Sequence of chain 1.A:
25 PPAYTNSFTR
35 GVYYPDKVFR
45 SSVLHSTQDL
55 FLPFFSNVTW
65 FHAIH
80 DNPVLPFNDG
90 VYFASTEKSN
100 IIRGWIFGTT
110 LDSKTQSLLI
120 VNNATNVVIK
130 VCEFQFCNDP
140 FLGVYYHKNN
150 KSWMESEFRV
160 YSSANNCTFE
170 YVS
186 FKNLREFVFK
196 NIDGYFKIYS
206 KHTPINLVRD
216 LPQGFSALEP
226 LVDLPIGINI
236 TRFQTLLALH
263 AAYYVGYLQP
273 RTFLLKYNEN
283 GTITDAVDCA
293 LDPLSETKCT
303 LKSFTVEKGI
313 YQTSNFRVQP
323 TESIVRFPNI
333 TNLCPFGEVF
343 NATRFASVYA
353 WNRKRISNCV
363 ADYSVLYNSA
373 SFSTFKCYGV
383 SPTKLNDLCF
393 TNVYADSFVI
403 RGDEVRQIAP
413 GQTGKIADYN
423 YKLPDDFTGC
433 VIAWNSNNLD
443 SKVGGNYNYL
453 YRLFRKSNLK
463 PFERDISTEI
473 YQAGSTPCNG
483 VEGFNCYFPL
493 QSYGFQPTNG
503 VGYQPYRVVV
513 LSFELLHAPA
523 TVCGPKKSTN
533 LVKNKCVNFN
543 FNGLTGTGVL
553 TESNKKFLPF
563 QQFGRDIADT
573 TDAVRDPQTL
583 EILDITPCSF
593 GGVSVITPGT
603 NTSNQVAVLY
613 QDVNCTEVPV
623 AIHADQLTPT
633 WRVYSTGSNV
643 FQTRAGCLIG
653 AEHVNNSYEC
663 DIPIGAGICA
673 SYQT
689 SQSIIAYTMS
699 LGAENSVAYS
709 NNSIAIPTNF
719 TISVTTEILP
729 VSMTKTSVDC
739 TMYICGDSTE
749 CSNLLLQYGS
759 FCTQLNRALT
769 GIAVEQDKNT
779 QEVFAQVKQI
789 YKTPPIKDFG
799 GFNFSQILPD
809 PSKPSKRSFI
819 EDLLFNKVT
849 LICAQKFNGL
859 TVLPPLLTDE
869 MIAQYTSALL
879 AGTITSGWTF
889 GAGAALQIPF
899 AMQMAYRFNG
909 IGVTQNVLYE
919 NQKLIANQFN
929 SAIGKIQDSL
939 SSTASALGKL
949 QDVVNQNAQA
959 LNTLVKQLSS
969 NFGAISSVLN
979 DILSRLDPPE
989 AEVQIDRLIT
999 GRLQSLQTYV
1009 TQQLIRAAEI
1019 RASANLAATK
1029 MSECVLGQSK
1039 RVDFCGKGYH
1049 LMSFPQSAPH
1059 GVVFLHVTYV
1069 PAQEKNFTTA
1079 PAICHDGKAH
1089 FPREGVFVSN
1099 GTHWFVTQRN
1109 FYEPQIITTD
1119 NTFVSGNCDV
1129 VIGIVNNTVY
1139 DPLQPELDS

A protein and the small-molecule ligand that binds it are described below.
Small molecule (SMILES): CC(=O)N[C@@H]1[C@@H](O)[C@H](O)[C@@H](CO)O[C@H]1O

Binding-site contacts:
Ligand atom O5 contacts residue ASN657 of chain 1.A at 2.4 Å (h-bond).
Ligand atom C4 contacts residue ASN657 of chain 1.A at 4.2 Å.
Ligand atom C2 contacts residue ASN657 of chain 1.A at 2.5 Å.
Ligand atom C3 contacts residue ASN657 of chain 1.A at 3.8 Å.
Ligand atom C5 contacts residue ASN657 of chain 1.A at 3.7 Å.
Ligand atom C1 contacts residue ASN657 of chain 1.A at 1.4 Å.
Ligand atom N2 contacts residue ASN657 of chain 1.A at 2.9 Å (h-bond).
Ligand atom C7 contacts residue ASN657 of chain 1.A at 4.0 Å.